Binding-site contacts:
Ligand atom C16 contacts residue VAL82 of chain 1.A at 3.7 Å (hydrophobic).
Ligand atom N11 contacts residue SER237 of chain 1.A at 3.4 Å (h-bond).
Ligand atom C19 contacts residue ALA233 of chain 1.A at 4.0 Å (hydrophobic).
Ligand atom C09 contacts residue ARG386 of chain 1.A at 3.5 Å.
Ligand atom C23 contacts residue VAL78 of chain 1.A at 3.4 Å (hydrophobic).
Ligand atom C03 contacts residue HEM1 of chain 1.E at 3.4 Å.
Ligand atom N08 contacts residue SER237 of chain 1.A at 4.0 Å.
Ligand atom C10 contacts residue ARG386 of chain 1.A at 4.0 Å.
Ligand atom C18 contacts residue THR229 of chain 1.A at 3.6 Å.
Ligand atom C22 contacts residue TRP182 of chain 1.A at 3.9 Å (hydrophobic).
Ligand atom C09 contacts residue ALA233 of chain 1.A at 3.4 Å (hydrophobic).
Ligand atom C12 contacts residue SER237 of chain 1.A at 4.0 Å.
Ligand atom O01 contacts residue HEM1 of chain 1.E at 3.8 Å.
Ligand atom CL1 contacts residue PHE168 of chain 1.A at 3.7 Å.
Ligand atom C10 contacts residue HEM1 of chain 1.E at 3.0 Å.
Ligand atom C19 contacts residue PHE168 of chain 1.A at 3.7 Å (hydrophobic).
Ligand atom C23 contacts residue VAL82 of chain 1.A at 4.0 Å (hydrophobic).
Ligand atom C07 contacts residue ARG386 of chain 1.A at 3.6 Å.
Ligand atom C10 contacts residue ALA233 of chain 1.A at 3.4 Å (hydrophobic).
Ligand atom O01 contacts residue ASN85 of chain 1.A at 3.0 Å (h-bond).
Ligand atom C19 contacts residue THR229 of chain 1.A at 3.4 Å.
Ligand atom C22 contacts residue VAL78 of chain 1.A at 3.5 Å (hydrophobic).
Ligand atom C05 contacts residue HEM1 of chain 1.E at 3.8 Å.
Ligand atom C17 contacts residue THR229 of chain 1.A at 3.8 Å.
Ligand atom N08 contacts residue ARG386 of chain 1.A at 3.4 Å (salt-bridge).
Ligand atom C20 contacts residue PHE168 of chain 1.A at 3.8 Å (hydrophobic).
Ligand atom C06 contacts residue HEM1 of chain 1.E at 3.9 Å.
Ligand atom N11 contacts residue HEM1 of chain 1.E at 2.1 Å.
Ligand atom CL1 contacts residue VAL228 of chain 1.A at 4.0 Å.
Ligand atom N08 contacts residue HEM1 of chain 1.E at 4.1 Å.
Ligand atom C22 contacts residue THR229 of chain 1.A at 4.1 Å.
Ligand atom N08 contacts residue PHE280 of chain 1.A at 4.2 Å.
Ligand atom C12 contacts residue PHE280 of chain 1.A at 3.8 Å (hydrophobic).
Ligand atom C12 contacts residue ARG386 of chain 1.A at 3.9 Å.
Ligand atom CL1 contacts residue GLY232 of chain 1.A at 4.0 Å.
Ligand atom C23 contacts residue THR229 of chain 1.A at 4.0 Å.
Ligand atom C20 contacts residue THR229 of chain 1.A at 4.0 Å.
Ligand atom C09 contacts residue SER237 of chain 1.A at 3.3 Å.
Ligand atom C12 contacts residue HEM1 of chain 1.E at 2.8 Å.
Ligand atom C10 contacts residue SER237 of chain 1.A at 2.9 Å.

Sequence of chain 1.A:
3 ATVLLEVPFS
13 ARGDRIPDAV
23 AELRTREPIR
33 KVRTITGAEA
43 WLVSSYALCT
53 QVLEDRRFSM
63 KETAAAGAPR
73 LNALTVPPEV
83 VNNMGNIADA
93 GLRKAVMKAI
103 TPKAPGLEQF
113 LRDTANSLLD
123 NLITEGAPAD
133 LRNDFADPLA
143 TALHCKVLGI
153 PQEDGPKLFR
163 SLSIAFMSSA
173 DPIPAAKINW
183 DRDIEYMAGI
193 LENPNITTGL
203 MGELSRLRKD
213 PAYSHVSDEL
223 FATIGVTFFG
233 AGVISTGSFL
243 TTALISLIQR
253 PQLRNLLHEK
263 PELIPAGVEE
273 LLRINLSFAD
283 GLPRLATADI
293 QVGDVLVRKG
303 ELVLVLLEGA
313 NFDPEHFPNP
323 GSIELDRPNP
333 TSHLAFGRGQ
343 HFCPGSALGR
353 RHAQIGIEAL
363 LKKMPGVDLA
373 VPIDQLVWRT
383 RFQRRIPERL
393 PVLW

A protein and the small-molecule ligand that binds it are described below.
Small molecule (SMILES): O=C1CN(CCCn2ccnc2)CCN1Cc1ccc(Cl)cc1